Sequence of chain 1.D:
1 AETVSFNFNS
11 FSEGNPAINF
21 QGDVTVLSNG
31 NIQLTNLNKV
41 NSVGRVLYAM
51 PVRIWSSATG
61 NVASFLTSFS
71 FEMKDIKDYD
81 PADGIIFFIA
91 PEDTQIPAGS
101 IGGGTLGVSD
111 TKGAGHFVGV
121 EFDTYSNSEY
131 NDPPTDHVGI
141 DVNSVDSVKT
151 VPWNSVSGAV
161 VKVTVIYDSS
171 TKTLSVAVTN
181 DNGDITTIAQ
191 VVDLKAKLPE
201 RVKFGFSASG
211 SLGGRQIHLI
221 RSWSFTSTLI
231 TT

A protein and the small-molecule ligand that binds it are described below.
Small molecule (SMILES): CO[C@@H]1O[C@H](CO)[C@H](O)[C@H](O)[C@H]1O

Binding-site contacts:
Ligand atom C4 contacts residue SER211 of chain 1.D at 3.8 Å.
Ligand atom O3 contacts residue GLY103 of chain 1.D at 3.6 Å.
Ligand atom O6 contacts residue TYR125 of chain 1.D at 3.8 Å.
Ligand atom O1 contacts residue SER211 of chain 1.D at 4.2 Å.
Ligand atom C1 contacts residue SER211 of chain 1.D at 4.0 Å.
Ligand atom O2 contacts residue ASN127 of chain 1.D at 3.6 Å (h-bond).
Ligand atom O3 contacts residue GLY104 of chain 1.D at 2.9 Å (h-bond).
Ligand atom O5 contacts residue SER211 of chain 1.D at 3.2 Å (h-bond).
Ligand atom O6 contacts residue GLY214 of chain 1.D at 4.5 Å.
Ligand atom C5 contacts residue TYR125 of chain 1.D at 3.7 Å (hydrophobic).
Ligand atom C6 contacts residue TYR125 of chain 1.D at 3.7 Å (hydrophobic).
Ligand atom C4 contacts residue ALA82 of chain 1.D at 4.2 Å (hydrophobic).
Ligand atom O4 contacts residue GLY214 of chain 1.D at 4.1 Å.
Ligand atom C3 contacts residue GLY104 of chain 1.D at 4.3 Å.
Ligand atom C6 contacts residue ASP80 of chain 1.D at 3.9 Å.
Ligand atom C4 contacts residue ASP83 of chain 1.D at 3.2 Å.
Ligand atom C6 contacts residue GLY213 of chain 1.D at 4.5 Å.
Ligand atom O3 contacts residue ASN127 of chain 1.D at 2.8 Å (h-bond).
Ligand atom O4 contacts residue GLY103 of chain 1.D at 4.3 Å.
Ligand atom C3 contacts residue ASP83 of chain 1.D at 3.3 Å.
Ligand atom C5 contacts residue SER211 of chain 1.D at 3.9 Å.
Ligand atom O3 contacts residue ASP83 of chain 1.D at 2.6 Å (salt-bridge).
Ligand atom O6 contacts residue ASP80 of chain 1.D at 3.0 Å (salt-bridge).
Ligand atom O4 contacts residue SER211 of chain 1.D at 2.7 Å (h-bond).
Ligand atom O4 contacts residue ALA82 of chain 1.D at 4.0 Å.
Ligand atom C3 contacts residue ASN127 of chain 1.D at 3.3 Å.
Ligand atom C2 contacts residue SER211 of chain 1.D at 4.1 Å.
Ligand atom C6 contacts residue ALA82 of chain 1.D at 4.4 Å (hydrophobic).
Ligand atom O3 contacts residue TYR125 of chain 1.D at 4.3 Å.
Ligand atom O4 contacts residue ASP83 of chain 1.D at 2.7 Å (salt-bridge).
Ligand atom C3 contacts residue TYR125 of chain 1.D at 3.9 Å (hydrophobic).
Ligand atom C4 contacts residue TYR125 of chain 1.D at 4.0 Å (hydrophobic).
Ligand atom O2 contacts residue GLU129 of chain 1.D at 4.1 Å.
Ligand atom C6 contacts residue GLY214 of chain 1.D at 3.7 Å.
Ligand atom C6 contacts residue SER211 of chain 1.D at 4.1 Å.
Ligand atom C2 contacts residue ASN127 of chain 1.D at 4.1 Å.